Binding-site contacts:
Ligand atom O5 contacts residue ASN170 of chain 1.A at 4.4 Å.
Ligand atom C2 contacts residue ASN240 of chain 1.A at 3.7 Å.
Ligand atom N2 contacts residue ASN169 of chain 1.A at 2.8 Å (h-bond).
Ligand atom C6 contacts residue ASN169 of chain 1.A at 4.4 Å.
Ligand atom C3 contacts residue ASN169 of chain 1.A at 3.7 Å.
Ligand atom C4 contacts residue ASN240 of chain 1.A at 4.3 Å.
Ligand atom O7 contacts residue ASN169 of chain 1.A at 3.8 Å.
Ligand atom C1 contacts residue ASN240 of chain 1.A at 3.3 Å.
Ligand atom C7 contacts residue ASN169 of chain 1.A at 3.5 Å.
Ligand atom C5 contacts residue ASN240 of chain 1.A at 3.5 Å.
Ligand atom N2 contacts residue ALA242 of chain 1.A at 4.1 Å.
Ligand atom O4 contacts residue ASN240 of chain 1.A at 3.9 Å.
Ligand atom O7 contacts residue ASN240 of chain 1.A at 4.1 Å.
Ligand atom C6 contacts residue ASN240 of chain 1.A at 4.0 Å.
Ligand atom C2 contacts residue ASN169 of chain 1.A at 2.4 Å.
Ligand atom C5 contacts residue ASN169 of chain 1.A at 3.6 Å.
Ligand atom C8 contacts residue ASN240 of chain 1.A at 3.2 Å.
Ligand atom O5 contacts residue ASN169 of chain 1.A at 2.3 Å (h-bond).
Ligand atom C8 contacts residue SER221 of chain 1.C at 3.2 Å.
Ligand atom C7 contacts residue ALA242 of chain 1.A at 3.7 Å (hydrophobic).
Ligand atom N2 contacts residue ASN240 of chain 1.A at 3.2 Å (h-bond).
Ligand atom C1 contacts residue ASN169 of chain 1.A at 1.4 Å.
Ligand atom O7 contacts residue ALA242 of chain 1.A at 4.1 Å.
Ligand atom C8 contacts residue ASP241 of chain 1.A at 3.9 Å.
Ligand atom C7 contacts residue ASN240 of chain 1.A at 3.9 Å.
Ligand atom C1 contacts residue ASN170 of chain 1.A at 4.5 Å.
Ligand atom C8 contacts residue ALA242 of chain 1.A at 3.6 Å (hydrophobic).
Ligand atom C4 contacts residue ASN169 of chain 1.A at 4.2 Å.
Ligand atom O5 contacts residue ASN240 of chain 1.A at 4.3 Å.
Ligand atom C3 contacts residue ASN240 of chain 1.A at 3.8 Å.

The protein below binds the small molecule below.
Small molecule (SMILES): CC(=O)N[C@H]1[C@H](O[C@H]2[C@H](O)[C@@H](NC(C)=O)CO[C@@H]2CO)O[C@H](CO)[C@@H](O)[C@@H]1O

Sequence of chain 1.A:
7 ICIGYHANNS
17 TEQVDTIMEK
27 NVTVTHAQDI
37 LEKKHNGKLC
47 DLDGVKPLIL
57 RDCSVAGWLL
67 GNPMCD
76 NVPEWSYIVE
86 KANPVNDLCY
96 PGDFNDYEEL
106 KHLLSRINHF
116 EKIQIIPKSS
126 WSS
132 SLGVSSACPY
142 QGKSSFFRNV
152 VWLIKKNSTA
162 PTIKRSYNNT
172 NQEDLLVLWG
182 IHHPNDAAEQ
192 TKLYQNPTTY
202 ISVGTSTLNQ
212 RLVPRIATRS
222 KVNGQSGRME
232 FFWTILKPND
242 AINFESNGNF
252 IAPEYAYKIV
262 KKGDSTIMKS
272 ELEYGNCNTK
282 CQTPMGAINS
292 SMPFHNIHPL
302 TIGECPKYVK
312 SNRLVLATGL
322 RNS

Sequence of chain 1.C:
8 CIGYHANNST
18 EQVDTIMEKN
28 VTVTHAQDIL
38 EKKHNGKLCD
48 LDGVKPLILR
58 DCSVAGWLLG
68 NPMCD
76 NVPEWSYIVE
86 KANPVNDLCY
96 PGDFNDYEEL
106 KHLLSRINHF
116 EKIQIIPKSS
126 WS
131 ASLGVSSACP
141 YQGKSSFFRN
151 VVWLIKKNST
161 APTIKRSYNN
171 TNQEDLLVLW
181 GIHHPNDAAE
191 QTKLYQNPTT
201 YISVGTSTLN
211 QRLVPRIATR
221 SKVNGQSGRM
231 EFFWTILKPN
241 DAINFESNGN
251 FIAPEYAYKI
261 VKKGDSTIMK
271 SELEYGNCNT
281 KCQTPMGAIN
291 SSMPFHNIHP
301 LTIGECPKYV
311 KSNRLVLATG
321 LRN